A protein and the small-molecule ligand that binds it are described below.
Small molecule (SMILES): CC(C)CCC[C@@H](C)[C@H]1CC[C@H]2[C@@H]3CC=C4C[C@@H](O)CC[C@]4(C)[C@H]3CC[C@]12C

Sequence of chain 1.D:
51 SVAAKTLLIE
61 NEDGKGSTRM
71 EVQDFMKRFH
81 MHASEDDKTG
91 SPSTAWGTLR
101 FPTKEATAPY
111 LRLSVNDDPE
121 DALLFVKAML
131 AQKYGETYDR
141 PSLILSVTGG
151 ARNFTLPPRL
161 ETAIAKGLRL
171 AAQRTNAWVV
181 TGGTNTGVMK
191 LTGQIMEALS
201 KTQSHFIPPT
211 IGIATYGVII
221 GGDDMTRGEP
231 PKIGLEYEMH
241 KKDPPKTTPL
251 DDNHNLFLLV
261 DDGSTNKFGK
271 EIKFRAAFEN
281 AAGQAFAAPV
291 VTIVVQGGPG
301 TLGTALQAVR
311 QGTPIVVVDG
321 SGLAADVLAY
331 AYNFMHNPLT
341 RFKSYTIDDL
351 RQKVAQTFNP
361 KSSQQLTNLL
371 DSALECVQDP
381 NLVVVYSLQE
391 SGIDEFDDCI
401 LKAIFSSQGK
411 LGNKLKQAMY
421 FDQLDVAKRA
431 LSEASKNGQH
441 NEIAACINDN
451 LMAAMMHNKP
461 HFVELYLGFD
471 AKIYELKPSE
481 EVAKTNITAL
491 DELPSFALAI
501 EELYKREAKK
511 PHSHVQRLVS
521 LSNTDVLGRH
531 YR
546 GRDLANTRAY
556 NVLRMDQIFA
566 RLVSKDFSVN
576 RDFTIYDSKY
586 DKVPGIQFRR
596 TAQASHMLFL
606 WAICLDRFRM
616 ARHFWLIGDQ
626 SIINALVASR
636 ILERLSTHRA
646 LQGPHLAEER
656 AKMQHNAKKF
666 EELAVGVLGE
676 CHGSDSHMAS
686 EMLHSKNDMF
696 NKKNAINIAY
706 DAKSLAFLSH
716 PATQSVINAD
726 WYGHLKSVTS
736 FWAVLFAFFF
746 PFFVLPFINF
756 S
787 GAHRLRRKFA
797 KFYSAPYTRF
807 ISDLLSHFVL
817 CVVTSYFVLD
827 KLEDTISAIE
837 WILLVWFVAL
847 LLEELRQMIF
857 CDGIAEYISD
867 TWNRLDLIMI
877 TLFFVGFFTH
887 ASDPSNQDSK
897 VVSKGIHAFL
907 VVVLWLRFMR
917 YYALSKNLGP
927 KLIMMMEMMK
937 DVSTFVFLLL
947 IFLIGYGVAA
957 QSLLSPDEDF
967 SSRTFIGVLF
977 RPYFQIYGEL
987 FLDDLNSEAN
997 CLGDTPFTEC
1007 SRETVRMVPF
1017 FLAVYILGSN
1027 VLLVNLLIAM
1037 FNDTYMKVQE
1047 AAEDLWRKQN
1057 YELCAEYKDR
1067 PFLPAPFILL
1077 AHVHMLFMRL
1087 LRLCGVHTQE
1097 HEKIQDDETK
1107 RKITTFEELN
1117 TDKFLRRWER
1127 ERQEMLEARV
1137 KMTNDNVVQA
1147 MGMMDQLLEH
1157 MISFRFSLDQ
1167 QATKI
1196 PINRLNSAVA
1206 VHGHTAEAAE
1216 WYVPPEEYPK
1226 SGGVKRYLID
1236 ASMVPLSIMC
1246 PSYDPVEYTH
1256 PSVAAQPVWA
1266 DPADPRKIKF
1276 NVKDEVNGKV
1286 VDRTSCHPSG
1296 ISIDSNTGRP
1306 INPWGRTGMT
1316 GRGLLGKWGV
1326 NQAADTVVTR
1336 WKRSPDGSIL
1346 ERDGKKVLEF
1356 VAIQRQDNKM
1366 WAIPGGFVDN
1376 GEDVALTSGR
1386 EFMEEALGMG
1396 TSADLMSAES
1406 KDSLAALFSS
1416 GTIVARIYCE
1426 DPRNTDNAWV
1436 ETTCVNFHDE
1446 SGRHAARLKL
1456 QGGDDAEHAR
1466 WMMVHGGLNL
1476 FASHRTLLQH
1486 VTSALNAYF

Binding-site contacts:
Ligand atom C18 contacts residue PHE1016 of chain 1.C at 3.9 Å (hydrophobic).
Ligand atom C27 contacts residue VAL942 of chain 1.D at 3.9 Å (hydrophobic).
Ligand atom C2 contacts residue CLR1 of chain 1.LA at 3.5 Å.
Ligand atom C12 contacts residue LEU975 of chain 1.D at 4.1 Å (hydrophobic).
Ligand atom C6 contacts residue ILE972 of chain 1.D at 4.1 Å (hydrophobic).
Ligand atom C4 contacts residue ARG1012 of chain 1.C at 3.6 Å.
Ligand atom O1 contacts residue ARG1012 of chain 1.C at 2.9 Å (salt-bridge).
Ligand atom C15 contacts residue TYR979 of chain 1.D at 4.2 Å (hydrophobic).
Ligand atom O1 contacts residue THR1004 of chain 1.C at 4.1 Å.
Ligand atom C16 contacts residue TYR979 of chain 1.D at 3.8 Å (hydrophobic).
Ligand atom C3 contacts residue PHE1003 of chain 1.C at 3.8 Å (hydrophobic).
Ligand atom C2 contacts residue ARG1012 of chain 1.C at 4.2 Å.
Ligand atom C19 contacts residue ARG1012 of chain 1.C at 3.4 Å.
Ligand atom C25 contacts residue LEU949 of chain 1.D at 3.8 Å (hydrophobic).
Ligand atom C22 contacts residue TYR979 of chain 1.D at 4.0 Å (hydrophobic).
Ligand atom C5 contacts residue PRO1015 of chain 1.C at 3.6 Å (hydrophobic).
Ligand atom C7 contacts residue PRO1015 of chain 1.C at 4.1 Å (hydrophobic).
Ligand atom C26 contacts residue LEU946 of chain 1.D at 4.0 Å (hydrophobic).
Ligand atom C25 contacts residue TYR979 of chain 1.D at 3.9 Å (hydrophobic).
Ligand atom C6 contacts residue PHE976 of chain 1.D at 3.6 Å (hydrophobic).
Ligand atom C6 contacts residue PRO1015 of chain 1.C at 3.7 Å (hydrophobic).
Ligand atom C3 contacts residue ILE972 of chain 1.D at 3.8 Å (hydrophobic).
Ligand atom C26 contacts residue VAL942 of chain 1.D at 3.5 Å (hydrophobic).
Ligand atom C18 contacts residue ALA1019 of chain 1.C at 3.7 Å (hydrophobic).
Ligand atom C16 contacts residue LEU975 of chain 1.D at 3.6 Å (hydrophobic).
Ligand atom C4 contacts residue PHE1003 of chain 1.C at 3.8 Å (hydrophobic).
Ligand atom C26 contacts residue LEU949 of chain 1.D at 4.0 Å (hydrophobic).
Ligand atom C19 contacts residue PHE1016 of chain 1.C at 3.8 Å (hydrophobic).
Ligand atom O1 contacts residue PHE1003 of chain 1.C at 2.6 Å (h-bond).
Ligand atom C27 contacts residue TYR979 of chain 1.D at 3.8 Å (hydrophobic).
Ligand atom C26 contacts residue LEU945 of chain 1.D at 3.9 Å (hydrophobic).
Ligand atom O1 contacts residue ILE972 of chain 1.D at 4.0 Å.
Ligand atom C7 contacts residue PHE976 of chain 1.D at 3.5 Å (hydrophobic).
Ligand atom C19 contacts residue PRO1015 of chain 1.C at 3.8 Å (hydrophobic).
Ligand atom C23 contacts residue TYR979 of chain 1.D at 4.2 Å (hydrophobic).
Ligand atom C4 contacts residue PRO1015 of chain 1.C at 3.7 Å (hydrophobic).
Ligand atom C1 contacts residue CLR1 of chain 1.LA at 3.9 Å.
Ligand atom C15 contacts residue LEU975 of chain 1.D at 3.8 Å (hydrophobic).
Ligand atom C3 contacts residue ARG1012 of chain 1.C at 4.0 Å.
Ligand atom C24 contacts residue LEU949 of chain 1.D at 4.0 Å (hydrophobic).

Sequence of chain 1.C:
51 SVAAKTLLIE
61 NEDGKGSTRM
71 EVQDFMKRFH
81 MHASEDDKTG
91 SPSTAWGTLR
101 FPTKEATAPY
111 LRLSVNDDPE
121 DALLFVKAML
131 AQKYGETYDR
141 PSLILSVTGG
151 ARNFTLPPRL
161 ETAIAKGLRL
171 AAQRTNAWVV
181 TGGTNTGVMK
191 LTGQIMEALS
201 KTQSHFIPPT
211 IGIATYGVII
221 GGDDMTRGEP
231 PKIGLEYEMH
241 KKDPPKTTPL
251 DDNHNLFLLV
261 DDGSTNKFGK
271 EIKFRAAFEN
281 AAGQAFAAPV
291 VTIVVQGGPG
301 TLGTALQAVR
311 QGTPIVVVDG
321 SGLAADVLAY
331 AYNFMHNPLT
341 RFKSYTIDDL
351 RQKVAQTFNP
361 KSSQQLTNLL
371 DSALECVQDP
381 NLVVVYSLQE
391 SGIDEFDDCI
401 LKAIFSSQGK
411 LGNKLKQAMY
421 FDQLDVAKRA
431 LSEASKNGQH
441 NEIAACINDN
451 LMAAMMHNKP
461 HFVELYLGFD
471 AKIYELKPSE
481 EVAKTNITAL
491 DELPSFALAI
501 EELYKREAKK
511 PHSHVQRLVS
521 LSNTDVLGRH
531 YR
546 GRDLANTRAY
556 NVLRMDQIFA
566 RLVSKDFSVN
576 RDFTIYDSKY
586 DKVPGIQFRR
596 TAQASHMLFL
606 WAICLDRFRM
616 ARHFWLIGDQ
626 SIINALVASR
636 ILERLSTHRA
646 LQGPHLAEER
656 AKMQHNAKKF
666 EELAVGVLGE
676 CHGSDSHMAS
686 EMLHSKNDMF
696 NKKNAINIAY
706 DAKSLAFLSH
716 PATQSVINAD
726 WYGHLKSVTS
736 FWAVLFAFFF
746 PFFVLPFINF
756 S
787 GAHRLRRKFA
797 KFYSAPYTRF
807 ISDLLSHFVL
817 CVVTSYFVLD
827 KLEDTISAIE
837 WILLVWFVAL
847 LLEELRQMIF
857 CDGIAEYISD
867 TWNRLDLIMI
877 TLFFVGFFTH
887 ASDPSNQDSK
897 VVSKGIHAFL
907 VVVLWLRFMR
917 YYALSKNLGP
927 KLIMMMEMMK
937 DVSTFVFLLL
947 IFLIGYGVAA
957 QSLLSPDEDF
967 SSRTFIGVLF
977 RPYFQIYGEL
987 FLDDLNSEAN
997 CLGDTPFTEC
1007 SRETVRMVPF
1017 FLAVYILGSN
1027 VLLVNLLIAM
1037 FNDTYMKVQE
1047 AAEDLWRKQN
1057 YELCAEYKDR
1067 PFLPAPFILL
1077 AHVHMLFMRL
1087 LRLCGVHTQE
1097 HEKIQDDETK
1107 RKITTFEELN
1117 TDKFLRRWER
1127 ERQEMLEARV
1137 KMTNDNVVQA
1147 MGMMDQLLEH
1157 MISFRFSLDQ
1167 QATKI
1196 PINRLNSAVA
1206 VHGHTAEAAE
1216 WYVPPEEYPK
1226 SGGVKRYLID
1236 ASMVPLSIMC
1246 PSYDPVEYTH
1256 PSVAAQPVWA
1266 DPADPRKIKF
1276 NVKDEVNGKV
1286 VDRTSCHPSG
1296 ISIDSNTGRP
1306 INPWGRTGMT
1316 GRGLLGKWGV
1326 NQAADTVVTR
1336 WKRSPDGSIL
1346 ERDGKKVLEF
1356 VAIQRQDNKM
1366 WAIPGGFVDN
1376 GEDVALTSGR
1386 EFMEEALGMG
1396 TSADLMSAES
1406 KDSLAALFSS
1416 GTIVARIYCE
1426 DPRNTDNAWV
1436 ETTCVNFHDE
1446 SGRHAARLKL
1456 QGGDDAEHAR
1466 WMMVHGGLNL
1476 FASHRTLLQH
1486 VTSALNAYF